Sequence of chain 1.L:
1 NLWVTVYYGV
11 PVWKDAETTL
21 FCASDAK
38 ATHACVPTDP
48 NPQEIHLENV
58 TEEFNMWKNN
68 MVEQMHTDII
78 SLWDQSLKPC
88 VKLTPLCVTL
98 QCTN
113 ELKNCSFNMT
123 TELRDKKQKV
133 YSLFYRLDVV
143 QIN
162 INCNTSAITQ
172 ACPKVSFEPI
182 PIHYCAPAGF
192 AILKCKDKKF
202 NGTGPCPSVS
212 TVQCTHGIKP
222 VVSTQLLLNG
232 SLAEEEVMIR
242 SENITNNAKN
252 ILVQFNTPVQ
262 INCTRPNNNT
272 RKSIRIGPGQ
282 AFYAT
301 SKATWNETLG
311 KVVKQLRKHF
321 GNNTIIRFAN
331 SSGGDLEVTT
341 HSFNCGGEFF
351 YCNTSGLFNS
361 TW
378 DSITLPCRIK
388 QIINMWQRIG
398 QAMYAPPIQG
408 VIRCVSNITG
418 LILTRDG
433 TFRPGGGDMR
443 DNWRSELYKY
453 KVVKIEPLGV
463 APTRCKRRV

The small molecule below binds the protein below.
Small molecule (SMILES): CC(=O)N[C@@H]1[C@@H](O)[C@H](O)[C@@H](CO)O[C@H]1O

Binding-site contacts:
Ligand atom C6 contacts residue NAG1 of chain 1.AA at 3.3 Å.
Ligand atom C5 contacts residue ASN414 of chain 1.L at 3.6 Å.
Ligand atom C8 contacts residue PRO259 of chain 1.L at 3.4 Å (hydrophobic).
Ligand atom N2 contacts residue ASN414 of chain 1.L at 3.2 Å (h-bond).
Ligand atom C8 contacts residue LEU233 of chain 1.L at 3.4 Å (hydrophobic).
Ligand atom C4 contacts residue ASN414 of chain 1.L at 4.2 Å.
Ligand atom C6 contacts residue NAG2 of chain 1.AA at 4.5 Å.
Ligand atom O5 contacts residue ASN414 of chain 1.L at 2.3 Å (h-bond).
Ligand atom N2 contacts residue LEU233 of chain 1.L at 4.0 Å.
Ligand atom C7 contacts residue LEU233 of chain 1.L at 4.2 Å (hydrophobic).
Ligand atom C5 contacts residue NAG1 of chain 1.AA at 4.3 Å.
Ligand atom O6 contacts residue NAG1 of chain 1.AA at 2.0 Å (h-bond).
Ligand atom C7 contacts residue ASN414 of chain 1.L at 4.4 Å.
Ligand atom C2 contacts residue PRO259 of chain 1.L at 4.4 Å (hydrophobic).
Ligand atom C7 contacts residue PRO259 of chain 1.L at 3.5 Å (hydrophobic).
Ligand atom C1 contacts residue ASN414 of chain 1.L at 1.5 Å.
Ligand atom C2 contacts residue ASN414 of chain 1.L at 2.5 Å.
Ligand atom O7 contacts residue PRO259 of chain 1.L at 4.1 Å.
Ligand atom N2 contacts residue PRO259 of chain 1.L at 3.6 Å.
Ligand atom O6 contacts residue NAG2 of chain 1.AA at 4.2 Å.
Ligand atom C3 contacts residue ASN414 of chain 1.L at 3.9 Å.